Binding-site contacts:
Ligand atom C5 contacts residue ASN193 of chain 1.C at 3.6 Å.
Ligand atom C4 contacts residue ASN193 of chain 1.C at 4.2 Å.
Ligand atom O5 contacts residue ASN193 of chain 1.C at 2.3 Å (h-bond).
Ligand atom C3 contacts residue ASN193 of chain 1.C at 3.7 Å.
Ligand atom C2 contacts residue ASN193 of chain 1.C at 2.5 Å.
Ligand atom C1 contacts residue ASN193 of chain 1.C at 1.4 Å.
Ligand atom O4 contacts residue MET165 of chain 1.C at 3.5 Å.
Ligand atom O7 contacts residue ASN193 of chain 1.C at 3.0 Å (h-bond).
Ligand atom C7 contacts residue ASN193 of chain 1.C at 3.2 Å.
Ligand atom C1 contacts residue HIS229 of chain 1.C at 3.9 Å.
Ligand atom O5 contacts residue TRP192 of chain 1.C at 3.8 Å.
Ligand atom O5 contacts residue HIS229 of chain 1.C at 3.6 Å (h-bond).
Ligand atom C5 contacts residue TRP192 of chain 1.C at 3.8 Å (hydrophobic).
Ligand atom C8 contacts residue ASN193 of chain 1.C at 4.2 Å.
Ligand atom C1 contacts residue TRP192 of chain 1.C at 3.8 Å (hydrophobic).
Ligand atom N2 contacts residue ASN193 of chain 1.C at 2.9 Å (h-bond).

This protein binds this small molecule.
Small molecule (SMILES): CC(=O)N[C@@H]1[C@@H](O)[C@H](O)[C@@H](CO)O[C@H]1O

Sequence of chain 1.C:
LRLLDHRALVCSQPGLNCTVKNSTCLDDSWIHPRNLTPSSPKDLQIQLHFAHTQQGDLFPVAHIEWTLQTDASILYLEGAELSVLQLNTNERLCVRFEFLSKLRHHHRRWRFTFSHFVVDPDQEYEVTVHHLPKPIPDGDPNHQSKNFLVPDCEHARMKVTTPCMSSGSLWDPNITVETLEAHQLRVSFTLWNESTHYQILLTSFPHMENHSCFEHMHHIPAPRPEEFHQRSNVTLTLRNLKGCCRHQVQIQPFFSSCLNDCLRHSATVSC